Binding-site contacts:
Ligand atom C1 contacts residue HIS1101 of chain 1.B at 4.0 Å.
Ligand atom C5 contacts residue ASN1098 of chain 1.B at 3.6 Å.
Ligand atom O5 contacts residue HIS1101 of chain 1.B at 4.2 Å.
Ligand atom C5 contacts residue PHE1103 of chain 1.B at 4.0 Å (hydrophobic).
Ligand atom N2 contacts residue ASN1098 of chain 1.B at 2.9 Å (h-bond).
Ligand atom O7 contacts residue HIS1101 of chain 1.B at 3.2 Å (h-bond).
Ligand atom C6 contacts residue PHE1103 of chain 1.B at 3.7 Å (hydrophobic).
Ligand atom C7 contacts residue HIS1101 of chain 1.B at 3.6 Å.
Ligand atom C4 contacts residue HIS1101 of chain 1.B at 4.0 Å.
Ligand atom C7 contacts residue ASN1098 of chain 1.B at 3.0 Å.
Ligand atom C7 contacts residue THR1100 of chain 1.B at 4.1 Å.
Ligand atom O5 contacts residue ASN1098 of chain 1.B at 2.3 Å (h-bond).
Ligand atom O7 contacts residue ASN1098 of chain 1.B at 2.7 Å (h-bond).
Ligand atom O3 contacts residue THR1100 of chain 1.B at 4.5 Å.
Ligand atom C8 contacts residue THR1100 of chain 1.B at 4.3 Å.
Ligand atom O6 contacts residue PHE1103 of chain 1.B at 4.5 Å.
Ligand atom C2 contacts residue ASN1098 of chain 1.B at 2.5 Å.
Ligand atom C8 contacts residue ASN1098 of chain 1.B at 3.4 Å.
Ligand atom C4 contacts residue ASN1098 of chain 1.B at 4.2 Å.
Ligand atom C1 contacts residue ASN1098 of chain 1.B at 1.4 Å.
Ligand atom O5 contacts residue PHE1103 of chain 1.B at 3.8 Å.
Ligand atom C2 contacts residue HIS1101 of chain 1.B at 4.4 Å.
Ligand atom C2 contacts residue THR1100 of chain 1.B at 3.6 Å.
Ligand atom C3 contacts residue THR1100 of chain 1.B at 3.6 Å.
Ligand atom O4 contacts residue HIS1101 of chain 1.B at 3.5 Å.
Ligand atom C5 contacts residue HIS1101 of chain 1.B at 3.6 Å.
Ligand atom C3 contacts residue ASN1098 of chain 1.B at 3.8 Å.
Ligand atom C8 contacts residue HIS1101 of chain 1.B at 3.8 Å.
Ligand atom C3 contacts residue HIS1101 of chain 1.B at 3.8 Å.
Ligand atom C1 contacts residue PHE1103 of chain 1.B at 4.5 Å (hydrophobic).
Ligand atom C1 contacts residue THR1100 of chain 1.B at 3.6 Å.
Ligand atom N2 contacts residue HIS1101 of chain 1.B at 4.5 Å.
Ligand atom N2 contacts residue THR1100 of chain 1.B at 3.2 Å (h-bond).

The small molecule below binds the protein below.
Small molecule (SMILES): CC(=O)N[C@H]1[C@H](O[C@H]2[C@H](O)[C@@H](NC(C)=O)CO[C@@H]2CO)O[C@H](CO)[C@@H](O)[C@@H]1O

Sequence of chain 1.B:
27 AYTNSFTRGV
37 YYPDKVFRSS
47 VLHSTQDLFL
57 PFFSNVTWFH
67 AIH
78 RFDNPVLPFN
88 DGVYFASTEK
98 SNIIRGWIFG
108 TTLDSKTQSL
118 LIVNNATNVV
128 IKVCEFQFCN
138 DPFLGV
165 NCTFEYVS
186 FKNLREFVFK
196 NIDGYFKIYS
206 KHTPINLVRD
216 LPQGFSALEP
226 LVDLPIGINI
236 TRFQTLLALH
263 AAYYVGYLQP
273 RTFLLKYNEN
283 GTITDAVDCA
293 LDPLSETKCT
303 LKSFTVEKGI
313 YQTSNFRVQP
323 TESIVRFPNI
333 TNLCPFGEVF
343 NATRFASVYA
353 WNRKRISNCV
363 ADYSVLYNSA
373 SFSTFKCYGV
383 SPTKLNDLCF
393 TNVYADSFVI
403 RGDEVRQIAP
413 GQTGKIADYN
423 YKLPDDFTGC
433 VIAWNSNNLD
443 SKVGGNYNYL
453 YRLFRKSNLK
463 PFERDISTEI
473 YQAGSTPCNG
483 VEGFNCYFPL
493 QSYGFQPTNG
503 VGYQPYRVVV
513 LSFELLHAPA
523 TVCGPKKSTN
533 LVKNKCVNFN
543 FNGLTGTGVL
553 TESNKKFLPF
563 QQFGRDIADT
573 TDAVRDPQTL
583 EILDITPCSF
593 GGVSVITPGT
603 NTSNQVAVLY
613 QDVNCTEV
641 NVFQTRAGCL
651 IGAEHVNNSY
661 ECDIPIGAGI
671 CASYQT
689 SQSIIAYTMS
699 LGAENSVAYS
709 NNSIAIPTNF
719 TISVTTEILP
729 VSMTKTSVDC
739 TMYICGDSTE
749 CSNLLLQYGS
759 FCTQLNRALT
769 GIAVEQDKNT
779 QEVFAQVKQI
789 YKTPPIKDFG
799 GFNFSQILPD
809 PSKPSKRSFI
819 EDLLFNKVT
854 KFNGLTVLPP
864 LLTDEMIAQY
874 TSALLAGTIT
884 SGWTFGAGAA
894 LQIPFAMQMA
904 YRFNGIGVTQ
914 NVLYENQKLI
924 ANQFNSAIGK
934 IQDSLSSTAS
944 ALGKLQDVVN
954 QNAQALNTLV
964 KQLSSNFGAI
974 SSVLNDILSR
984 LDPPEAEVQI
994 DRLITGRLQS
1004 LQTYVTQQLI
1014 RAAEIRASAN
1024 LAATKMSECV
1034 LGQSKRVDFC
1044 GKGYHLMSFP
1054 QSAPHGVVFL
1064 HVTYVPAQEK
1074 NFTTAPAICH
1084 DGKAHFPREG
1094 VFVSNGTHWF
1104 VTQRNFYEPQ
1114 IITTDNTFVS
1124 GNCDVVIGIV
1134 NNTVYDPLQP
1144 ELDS